Binding-site contacts:
Ligand atom C2 contacts residue ASP69 of chain 1.A at 3.3 Å.
Ligand atom C2 contacts residue ARG36 of chain 1.A at 4.0 Å.
Ligand atom OS3 contacts residue ARG210 of chain 1.A at 3.1 Å (salt-bridge).
Ligand atom C10 contacts residue ARG142 of chain 1.A at 3.8 Å.
Ligand atom C2 contacts residue TYR324 of chain 1.A at 3.7 Å (hydrophobic).
Ligand atom N3 contacts residue ASP69 of chain 1.A at 3.1 Å (salt-bridge).
Ligand atom O7 contacts residue ARG210 of chain 1.A at 3.6 Å.
Ligand atom C3 contacts residue ASP69 of chain 1.A at 3.6 Å.
Ligand atom S1 contacts residue GOL1 of chain 1.F at 3.6 Å.
Ligand atom O7 contacts residue GLU194 of chain 1.A at 2.9 Å (salt-bridge).
Ligand atom OS3 contacts residue ARG289 of chain 1.A at 2.8 Å (salt-bridge).
Ligand atom C5 contacts residue GLU195 of chain 1.A at 4.0 Å.
Ligand atom OS3 contacts residue TYR324 of chain 1.A at 3.9 Å.
Ligand atom C8 contacts residue ASN212 of chain 1.A at 3.9 Å.
Ligand atom C8 contacts residue GLU194 of chain 1.A at 3.3 Å.
Ligand atom OS1 contacts residue ARG289 of chain 1.A at 2.8 Å (salt-bridge).
Ligand atom O9 contacts residue ASP69 of chain 1.A at 3.7 Å.
Ligand atom O8 contacts residue ARG142 of chain 1.A at 3.1 Å (salt-bridge).
Ligand atom O7 contacts residue GLU195 of chain 1.A at 4.0 Å.
Ligand atom C9 contacts residue ARG70 of chain 1.A at 3.9 Å.
Ligand atom OS3 contacts residue HIS265 of chain 1.A at 3.4 Å.
Ligand atom C8 contacts residue ALA164 of chain 1.A at 3.4 Å (hydrophobic).
Ligand atom OS1 contacts residue GOL1 of chain 1.F at 3.7 Å.
Ligand atom S1 contacts residue ARG289 of chain 1.A at 3.6 Å.
Ligand atom C7 contacts residue ARG210 of chain 1.A at 3.7 Å.
Ligand atom S1 contacts residue TYR324 of chain 1.A at 3.9 Å.
Ligand atom OS2 contacts residue GOL1 of chain 1.F at 2.8 Å (h-bond).
Ligand atom O8 contacts residue GLU194 of chain 1.A at 2.6 Å (salt-bridge).
Ligand atom O8 contacts residue ALA164 of chain 1.A at 3.4 Å.
Ligand atom C10 contacts residue TRP96 of chain 1.A at 4.0 Å (hydrophobic).
Ligand atom C2 contacts residue GLU37 of chain 1.A at 3.8 Å.
Ligand atom C3 contacts residue TYR324 of chain 1.A at 3.9 Å (hydrophobic).
Ligand atom OS1 contacts residue TYR324 of chain 1.A at 3.9 Å.
Ligand atom C3 contacts residue GLU37 of chain 1.A at 3.7 Å.
Ligand atom O5 contacts residue TYR324 of chain 1.A at 4.0 Å.
Ligand atom N3 contacts residue GLU37 of chain 1.A at 3.0 Å (salt-bridge).
Ligand atom C7 contacts residue GLU194 of chain 1.A at 3.8 Å.
Ligand atom O9 contacts residue ARG70 of chain 1.A at 2.7 Å (salt-bridge).
Ligand atom C1 contacts residue TYR324 of chain 1.A at 3.1 Å (hydrophobic).
Ligand atom OS1 contacts residue ARG36 of chain 1.A at 3.0 Å (salt-bridge).

The protein below binds the small molecule below.
Small molecule (SMILES): CC(=O)N[C@H]1[C@H]([C@H](O)[C@H](O)CO)O[C@H](S(=O)(=O)O)C[C@@H]1N

Sequence of chain 1.A:
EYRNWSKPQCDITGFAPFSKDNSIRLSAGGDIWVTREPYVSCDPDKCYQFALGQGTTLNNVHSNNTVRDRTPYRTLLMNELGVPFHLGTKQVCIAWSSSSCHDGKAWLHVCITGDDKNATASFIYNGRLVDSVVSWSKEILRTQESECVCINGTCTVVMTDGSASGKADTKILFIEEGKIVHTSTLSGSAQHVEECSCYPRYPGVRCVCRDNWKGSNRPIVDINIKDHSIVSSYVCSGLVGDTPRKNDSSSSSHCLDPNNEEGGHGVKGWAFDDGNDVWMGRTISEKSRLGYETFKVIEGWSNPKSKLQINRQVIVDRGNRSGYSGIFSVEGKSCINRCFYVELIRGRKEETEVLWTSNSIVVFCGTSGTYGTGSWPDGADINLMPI